Sequence of chain 1.A:
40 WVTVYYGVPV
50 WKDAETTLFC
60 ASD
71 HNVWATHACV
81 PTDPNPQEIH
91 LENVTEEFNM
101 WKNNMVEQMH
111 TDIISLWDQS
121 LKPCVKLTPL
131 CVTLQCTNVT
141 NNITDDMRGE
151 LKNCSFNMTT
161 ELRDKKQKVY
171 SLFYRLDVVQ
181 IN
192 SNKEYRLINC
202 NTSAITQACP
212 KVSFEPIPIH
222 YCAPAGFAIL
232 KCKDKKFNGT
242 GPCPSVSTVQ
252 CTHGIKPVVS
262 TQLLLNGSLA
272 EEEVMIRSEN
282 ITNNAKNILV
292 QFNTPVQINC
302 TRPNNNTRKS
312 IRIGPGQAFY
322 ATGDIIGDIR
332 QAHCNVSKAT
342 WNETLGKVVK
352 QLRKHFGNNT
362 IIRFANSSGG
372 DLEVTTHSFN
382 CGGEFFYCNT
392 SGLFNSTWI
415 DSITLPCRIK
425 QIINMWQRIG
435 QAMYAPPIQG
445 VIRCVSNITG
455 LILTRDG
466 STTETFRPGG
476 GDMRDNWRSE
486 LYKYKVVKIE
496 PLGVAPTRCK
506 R

The small molecule below binds the protein below.
Small molecule (SMILES): CC(=O)N[C@@H]1[C@@H](O)[C@H](O)[C@@H](CO)O[C@H]1O

Binding-site contacts:
Ligand atom C7 contacts residue ASN281 of chain 1.A at 3.6 Å.
Ligand atom N2 contacts residue ASN281 of chain 1.A at 2.8 Å (h-bond).
Ligand atom O5 contacts residue ASN281 of chain 1.A at 2.4 Å (h-bond).
Ligand atom O7 contacts residue ASN281 of chain 1.A at 4.0 Å.
Ligand atom C2 contacts residue ASN281 of chain 1.A at 2.3 Å.
Ligand atom C4 contacts residue ASN281 of chain 1.A at 4.1 Å.
Ligand atom O5 contacts residue THR283 of chain 1.A at 3.4 Å (h-bond).
Ligand atom C1 contacts residue ASN284 of chain 1.A at 4.3 Å.
Ligand atom C1 contacts residue ASN281 of chain 1.A at 1.4 Å.
Ligand atom C3 contacts residue ASN281 of chain 1.A at 3.6 Å.
Ligand atom O5 contacts residue ASN284 of chain 1.A at 3.5 Å.
Ligand atom C6 contacts residue ASN284 of chain 1.A at 4.4 Å.
Ligand atom C5 contacts residue ASN281 of chain 1.A at 3.7 Å.
Ligand atom C1 contacts residue THR283 of chain 1.A at 3.5 Å.
Ligand atom C5 contacts residue THR283 of chain 1.A at 3.6 Å.
Ligand atom C6 contacts residue THR283 of chain 1.A at 3.8 Å.